Sequence of chain 1.A:
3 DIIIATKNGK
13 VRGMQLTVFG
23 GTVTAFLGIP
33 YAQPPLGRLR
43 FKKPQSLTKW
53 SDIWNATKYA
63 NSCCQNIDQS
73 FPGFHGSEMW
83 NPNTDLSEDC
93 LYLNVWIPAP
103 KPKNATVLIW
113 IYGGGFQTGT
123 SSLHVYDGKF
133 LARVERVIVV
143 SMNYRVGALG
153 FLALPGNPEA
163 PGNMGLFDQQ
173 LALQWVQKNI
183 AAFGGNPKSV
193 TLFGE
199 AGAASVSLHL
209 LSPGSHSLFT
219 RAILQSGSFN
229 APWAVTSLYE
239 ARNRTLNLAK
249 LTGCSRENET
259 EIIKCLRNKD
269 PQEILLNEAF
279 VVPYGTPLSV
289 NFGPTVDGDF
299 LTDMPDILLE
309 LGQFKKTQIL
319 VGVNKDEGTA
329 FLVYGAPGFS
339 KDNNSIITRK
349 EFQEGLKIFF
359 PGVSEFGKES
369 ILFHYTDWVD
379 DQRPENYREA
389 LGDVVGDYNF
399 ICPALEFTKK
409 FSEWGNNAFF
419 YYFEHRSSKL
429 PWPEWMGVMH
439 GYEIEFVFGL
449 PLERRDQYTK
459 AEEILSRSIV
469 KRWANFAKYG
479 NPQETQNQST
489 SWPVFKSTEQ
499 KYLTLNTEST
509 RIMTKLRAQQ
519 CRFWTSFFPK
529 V

This small molecule binds to this protein.
Small molecule (SMILES): CC(=O)N[C@H]1[C@H](O[C@H]2[C@H](O)[C@@H](NC(C)=O)CO[C@@H]2CO[C@H]2O[C@@H](C)[C@@H](O)[C@@H](O)[C@@H]2O)O[C@H](CO)[C@@H](O)[C@@H]1O

Binding-site contacts:
Ligand atom C1 contacts residue ASN341 of chain 1.A at 1.4 Å.
Ligand atom C1 contacts residue SER338 of chain 1.A at 3.9 Å.
Ligand atom O4 contacts residue GLY336 of chain 1.A at 3.8 Å.
Ligand atom C5 contacts residue ASN341 of chain 1.A at 3.5 Å.
Ligand atom C5 contacts residue SER338 of chain 1.A at 3.8 Å.
Ligand atom C5 contacts residue ASN341 of chain 1.A at 4.2 Å.
Ligand atom O7 contacts residue PRO335 of chain 1.A at 4.0 Å.
Ligand atom O7 contacts residue ASN341 of chain 1.A at 4.2 Å.
Ligand atom C5 contacts residue PHE337 of chain 1.A at 4.5 Å (hydrophobic).
Ligand atom C6 contacts residue ASN341 of chain 1.A at 4.0 Å.
Ligand atom C5 contacts residue GLY336 of chain 1.A at 4.4 Å.
Ligand atom C7 contacts residue GLY336 of chain 1.A at 4.5 Å.
Ligand atom C7 contacts residue ASN342 of chain 1.A at 4.4 Å.
Ligand atom C6 contacts residue SER338 of chain 1.A at 4.2 Å.
Ligand atom N2 contacts residue ASN341 of chain 1.A at 3.1 Å (h-bond).
Ligand atom O5 contacts residue SER338 of chain 1.A at 3.4 Å.
Ligand atom C7 contacts residue ASN341 of chain 1.A at 3.4 Å.
Ligand atom O7 contacts residue ASN342 of chain 1.A at 3.6 Å (h-bond).
Ligand atom C3 contacts residue ASN341 of chain 1.A at 3.8 Å.
Ligand atom C6 contacts residue ASP340 of chain 1.A at 4.5 Å.
Ligand atom C6 contacts residue SER338 of chain 1.A at 3.7 Å.
Ligand atom C2 contacts residue ASN341 of chain 1.A at 2.5 Å.
Ligand atom C4 contacts residue ASN341 of chain 1.A at 4.2 Å.
Ligand atom C8 contacts residue ASN341 of chain 1.A at 3.2 Å.
Ligand atom O5 contacts residue ASN341 of chain 1.A at 2.2 Å (h-bond).
Ligand atom O7 contacts residue SER343 of chain 1.A at 4.3 Å.
Ligand atom O7 contacts residue GLY336 of chain 1.A at 3.4 Å (h-bond).
Ligand atom C3 contacts residue GLY336 of chain 1.A at 4.3 Å.
Ligand atom O5 contacts residue SER338 of chain 1.A at 4.4 Å.
Ligand atom C6 contacts residue PHE337 of chain 1.A at 4.0 Å (hydrophobic).
Ligand atom C1 contacts residue GLY336 of chain 1.A at 4.5 Å.
Ligand atom O7 contacts residue ILE344 of chain 1.A at 4.4 Å.